The protein below binds the small molecule below.
Small molecule (SMILES): CC(=O)N[C@@H](CCC(N)=O)C(=O)N[C@@H](CC(C)C)C(=O)N[C@@H](CC(=O)O)C(=O)N[C@@H](CC(C)C)C(=O)N[C@@H](Cc1ccccc1)C(=O)O

Binding-site contacts:
Ligand atom CG contacts residue HIS175 of chain 1.B at 3.4 Å.
Ligand atom CB contacts residue PRO363 of chain 1.B at 3.4 Å (hydrophobic).
Ligand atom O contacts residue MET362 of chain 1.B at 3.5 Å.
Ligand atom CB contacts residue MET362 of chain 1.B at 3.6 Å (hydrophobic).
Ligand atom O contacts residue MET362 of chain 1.B at 3.3 Å.
Ligand atom CZ contacts residue GLY174 of chain 1.B at 3.6 Å.
Ligand atom O contacts residue ARG365 of chain 1.B at 2.5 Å (salt-bridge).
Ligand atom CA contacts residue PRO363 of chain 1.B at 3.7 Å (hydrophobic).
Ligand atom CH3 contacts residue ARG365 of chain 1.B at 3.5 Å.
Ligand atom CZ contacts residue PRO242 of chain 1.B at 3.7 Å (hydrophobic).
Ligand atom O contacts residue HIS175 of chain 1.B at 3.5 Å.
Ligand atom C contacts residue MET362 of chain 1.B at 3.4 Å (hydrophobic).
Ligand atom CE2 contacts residue THR172 of chain 1.B at 3.5 Å.
Ligand atom CA contacts residue GLY174 of chain 1.B at 3.6 Å.
Ligand atom OE1 contacts residue PRO363 of chain 1.B at 3.6 Å (h-bond).
Ligand atom CE1 contacts residue ARG152 of chain 1.B at 3.6 Å.
Ligand atom CD1 contacts residue ARG176 of chain 1.B at 3.6 Å.
Ligand atom OE1 contacts residue MET362 of chain 1.B at 3.1 Å (h-bond).
Ligand atom CD1 contacts residue VAL247 of chain 1.B at 3.6 Å (hydrophobic).
Ligand atom O contacts residue ARG152 of chain 1.B at 3.5 Å (salt-bridge).
Ligand atom N contacts residue PRO363 of chain 1.B at 3.0 Å (h-bond).
Ligand atom C contacts residue ARG365 of chain 1.B at 3.2 Å.
Ligand atom OE1 contacts residue HIS175 of chain 1.B at 3.6 Å.
Ligand atom OD2 contacts residue GLY174 of chain 1.B at 3.6 Å.
Ligand atom CA contacts residue GLY174 of chain 1.B at 3.5 Å.
Ligand atom C contacts residue MET364 of chain 1.B at 3.6 Å (hydrophobic).
Ligand atom CZ contacts residue THR172 of chain 1.B at 3.5 Å.
Ligand atom CD2 contacts residue VAL247 of chain 1.B at 3.6 Å (hydrophobic).
Ligand atom N contacts residue GLY174 of chain 1.B at 2.7 Å (h-bond).
Ligand atom C contacts residue GLY174 of chain 1.B at 3.6 Å.
Ligand atom CD2 contacts residue VAL247 of chain 1.B at 3.7 Å (hydrophobic).
Ligand atom C contacts residue MET362 of chain 1.B at 3.6 Å (hydrophobic).
Ligand atom CB contacts residue GLY174 of chain 1.B at 3.4 Å.
Ligand atom CD2 contacts residue ARG365 of chain 1.B at 3.5 Å.
Ligand atom NE2 contacts residue MET364 of chain 1.B at 3.4 Å.
Ligand atom NE2 contacts residue TYR323 of chain 1.B at 3.5 Å.
Ligand atom CD2 contacts residue VAL360 of chain 1.B at 3.5 Å (hydrophobic).
Ligand atom CD1 contacts residue LEU177 of chain 1.B at 3.6 Å (hydrophobic).
Ligand atom O contacts residue MET364 of chain 1.B at 3.2 Å.
Ligand atom CG contacts residue HIS175 of chain 1.B at 3.5 Å.

Sequence of chain 1.B:
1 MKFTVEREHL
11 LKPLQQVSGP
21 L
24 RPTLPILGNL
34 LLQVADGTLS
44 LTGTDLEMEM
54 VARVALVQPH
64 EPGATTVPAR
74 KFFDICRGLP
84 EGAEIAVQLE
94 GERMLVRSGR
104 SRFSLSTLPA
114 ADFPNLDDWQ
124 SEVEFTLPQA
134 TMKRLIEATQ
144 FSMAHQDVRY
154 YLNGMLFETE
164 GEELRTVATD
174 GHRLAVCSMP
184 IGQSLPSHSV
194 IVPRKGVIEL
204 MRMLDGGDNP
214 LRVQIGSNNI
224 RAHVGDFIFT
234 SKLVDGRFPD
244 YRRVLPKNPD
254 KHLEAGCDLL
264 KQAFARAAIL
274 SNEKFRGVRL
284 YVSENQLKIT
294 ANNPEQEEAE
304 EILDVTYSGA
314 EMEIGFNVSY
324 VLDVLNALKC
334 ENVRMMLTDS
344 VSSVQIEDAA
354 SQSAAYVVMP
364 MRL